Sequence of chain 1.A:
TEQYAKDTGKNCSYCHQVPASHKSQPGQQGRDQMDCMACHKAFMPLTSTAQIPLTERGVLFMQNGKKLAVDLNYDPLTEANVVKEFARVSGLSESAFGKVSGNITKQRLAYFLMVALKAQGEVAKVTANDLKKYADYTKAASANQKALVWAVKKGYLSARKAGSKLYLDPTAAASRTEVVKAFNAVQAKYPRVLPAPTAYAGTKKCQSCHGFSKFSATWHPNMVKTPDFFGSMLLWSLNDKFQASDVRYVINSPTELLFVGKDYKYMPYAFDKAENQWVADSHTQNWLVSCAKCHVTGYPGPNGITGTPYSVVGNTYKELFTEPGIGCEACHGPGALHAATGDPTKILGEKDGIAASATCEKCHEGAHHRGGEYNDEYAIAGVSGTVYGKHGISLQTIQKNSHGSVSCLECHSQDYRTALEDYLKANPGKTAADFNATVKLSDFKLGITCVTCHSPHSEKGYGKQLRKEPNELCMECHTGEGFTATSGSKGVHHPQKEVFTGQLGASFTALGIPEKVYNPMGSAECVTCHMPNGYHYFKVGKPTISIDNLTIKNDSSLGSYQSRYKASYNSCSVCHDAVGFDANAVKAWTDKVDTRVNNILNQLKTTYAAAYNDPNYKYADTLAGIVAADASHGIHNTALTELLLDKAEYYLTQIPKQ

This protein binds this small molecule.
Small molecule (SMILES): CC(=O)N[C@H]1[C@H](O[C@H]2[C@@H](O)[C@@H](CO)OC[C@@H]2NC(C)=O)O[C@H](CO)[C@H](O)[C@@H]1O

Binding-site contacts:
Ligand atom O7 contacts residue TYR541 of chain 1.A at 3.3 Å (h-bond).
Ligand atom C1 contacts residue TYR541 of chain 1.A at 1.4 Å (hydrophobic).
Ligand atom O6 contacts residue TYR541 of chain 1.A at 4.0 Å.
Ligand atom C7 contacts residue TYR541 of chain 1.A at 3.6 Å (hydrophobic).
Ligand atom O5 contacts residue TYR541 of chain 1.A at 2.1 Å (h-bond).
Ligand atom C6 contacts residue TYR541 of chain 1.A at 4.3 Å (hydrophobic).
Ligand atom C5 contacts residue TYR541 of chain 1.A at 3.3 Å (hydrophobic).
Ligand atom C4 contacts residue TYR541 of chain 1.A at 4.2 Å (hydrophobic).
Ligand atom O6 contacts residue LYS539 of chain 1.A at 4.0 Å.
Ligand atom N2 contacts residue TYR541 of chain 1.A at 3.3 Å (h-bond).
Ligand atom C3 contacts residue TYR541 of chain 1.A at 4.0 Å (hydrophobic).
Ligand atom C2 contacts residue TYR541 of chain 1.A at 2.8 Å (hydrophobic).